Binding-site contacts:
Ligand atom C7 contacts residue HIS105 of chain 4.A at 3.6 Å.
Ligand atom C9 contacts residue ARG15 of chain 4.A at 3.5 Å.
Ligand atom O2 contacts residue GLU32 of chain 4.A at 4.2 Å.
Ligand atom O1 contacts residue THR34 of chain 4.A at 2.7 Å (h-bond).
Ligand atom C2 contacts residue ARG15 of chain 4.A at 3.8 Å.
Ligand atom C2 contacts residue ASN13 of chain 4.A at 3.8 Å.
Ligand atom C8 contacts residue GLU32 of chain 4.A at 3.7 Å.
Ligand atom N1 contacts residue THR34 of chain 4.A at 4.0 Å.
Ligand atom C4 contacts residue ASN13 of chain 4.A at 4.2 Å.
Ligand atom C8 contacts residue ARG123 of chain 4.A at 4.4 Å.
Ligand atom O1 contacts residue HIS105 of chain 4.A at 4.2 Å.
Ligand atom C7 contacts residue ARG15 of chain 4.A at 3.5 Å.
Ligand atom C5 contacts residue ARG15 of chain 4.A at 3.8 Å.
Ligand atom N2 contacts residue ARG123 of chain 4.A at 3.8 Å.
Ligand atom C3 contacts residue THR34 of chain 4.A at 4.4 Å.
Ligand atom C7 contacts residue GLU32 of chain 4.A at 4.4 Å.
Ligand atom O2 contacts residue ARG15 of chain 4.A at 3.9 Å.
Ligand atom C2 contacts residue THR34 of chain 4.A at 4.1 Å.
Ligand atom C6 contacts residue ARG15 of chain 4.A at 3.5 Å.
Ligand atom C2 contacts residue ASP284 of chain 3.A at 3.8 Å.
Ligand atom C8 contacts residue ARG15 of chain 4.A at 3.4 Å.
Ligand atom C8 contacts residue HIS105 of chain 4.A at 3.7 Å.
Ligand atom O1 contacts residue ARG15 of chain 4.A at 4.0 Å.
Ligand atom N2 contacts residue ARG15 of chain 4.A at 3.4 Å (salt-bridge).
Ligand atom O2 contacts residue ARG123 of chain 4.A at 2.8 Å (salt-bridge).
Ligand atom N1 contacts residue ARG15 of chain 4.A at 4.0 Å.
Ligand atom C10 contacts residue ARG15 of chain 4.A at 3.6 Å.
Ligand atom C1 contacts residue ASP284 of chain 3.A at 4.1 Å.
Ligand atom C3 contacts residue ASN13 of chain 4.A at 3.3 Å.
Ligand atom N2 contacts residue GLU32 of chain 4.A at 4.1 Å.
Ligand atom C7 contacts residue THR34 of chain 4.A at 4.0 Å.

Sequence of chain 4.A:
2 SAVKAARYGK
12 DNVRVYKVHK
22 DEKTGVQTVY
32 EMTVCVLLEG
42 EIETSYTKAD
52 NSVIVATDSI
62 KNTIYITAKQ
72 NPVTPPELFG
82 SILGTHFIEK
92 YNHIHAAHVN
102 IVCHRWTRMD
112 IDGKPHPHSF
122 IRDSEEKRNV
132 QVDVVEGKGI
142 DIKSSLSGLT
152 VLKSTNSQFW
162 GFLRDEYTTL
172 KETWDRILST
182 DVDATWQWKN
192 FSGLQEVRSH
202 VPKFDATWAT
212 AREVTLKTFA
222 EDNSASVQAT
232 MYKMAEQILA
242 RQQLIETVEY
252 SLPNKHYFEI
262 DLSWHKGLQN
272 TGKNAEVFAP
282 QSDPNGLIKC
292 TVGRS

A protein and the small-molecule ligand that binds it are described below.
Small molecule (SMILES): CC(C)(C)/[N+]([O-])=C/c1cc[n+]([O-])cc1

Sequence of chain 3.A:
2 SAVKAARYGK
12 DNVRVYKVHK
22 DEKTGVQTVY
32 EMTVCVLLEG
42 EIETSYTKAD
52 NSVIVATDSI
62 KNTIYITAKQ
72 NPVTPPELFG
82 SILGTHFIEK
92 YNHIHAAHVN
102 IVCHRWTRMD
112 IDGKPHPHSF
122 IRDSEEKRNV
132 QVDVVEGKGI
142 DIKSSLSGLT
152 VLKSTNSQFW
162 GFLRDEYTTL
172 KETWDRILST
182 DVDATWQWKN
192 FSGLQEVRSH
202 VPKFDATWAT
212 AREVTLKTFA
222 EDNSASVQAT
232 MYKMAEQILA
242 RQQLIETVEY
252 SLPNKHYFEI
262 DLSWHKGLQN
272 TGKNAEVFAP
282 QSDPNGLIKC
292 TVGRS